Binding-site contacts:
Ligand atom C3 contacts residue YT31 of chain 1.C at 3.3 Å.
Ligand atom O7 contacts residue PHE123 of chain 1.A at 3.3 Å.
Ligand atom O2 contacts residue YT31 of chain 1.C at 2.5 Å.
Ligand atom O4 contacts residue YT31 of chain 1.C at 2.4 Å.
Ligand atom O7 contacts residue GLN54 of chain 1.A at 3.1 Å (h-bond).
Ligand atom C9 contacts residue TYR106 of chain 1.A at 3.4 Å (hydrophobic).
Ligand atom N3 contacts residue YT31 of chain 1.C at 2.6 Å.
Ligand atom C10 contacts residue TYR106 of chain 1.A at 3.4 Å (hydrophobic).
Ligand atom O6 contacts residue YT31 of chain 1.C at 2.3 Å.
Ligand atom C7 contacts residue YT31 of chain 1.C at 3.2 Å.
Ligand atom O8 contacts residue SER136 of chain 1.A at 3.4 Å (h-bond).
Ligand atom S1 contacts residue ARG70 of chain 1.A at 3.4 Å (salt-bridge).
Ligand atom N2 contacts residue YT31 of chain 1.C at 2.6 Å.
Ligand atom C13 contacts residue YT31 of chain 1.C at 3.4 Å.
Ligand atom O9 contacts residue TYR106 of chain 1.A at 2.7 Å (h-bond).
Ligand atom C3 contacts residue GLN54 of chain 1.A at 3.4 Å.
Ligand atom O3 contacts residue THR52 of chain 1.A at 2.7 Å (h-bond).
Ligand atom N1 contacts residue YT31 of chain 1.C at 2.7 Å.
Ligand atom C2 contacts residue YT31 of chain 1.C at 3.3 Å.
Ligand atom C7 contacts residue GLN54 of chain 1.A at 3.4 Å.
Ligand atom C4 contacts residue THR52 of chain 1.A at 3.4 Å.
Ligand atom C7 contacts residue SER136 of chain 1.A at 3.4 Å.
Ligand atom N4 contacts residue TYR78 of chain 1.A at 3.4 Å (h-bond).
Ligand atom O7 contacts residue SER136 of chain 1.A at 2.5 Å (h-bond).
Ligand atom O10 contacts residue YT31 of chain 1.C at 2.5 Å.
Ligand atom O4 contacts residue GLN54 of chain 1.A at 3.3 Å (h-bond).
Ligand atom O8 contacts residue GLN33 of chain 1.A at 3.3 Å (h-bond).
Ligand atom C1 contacts residue YT31 of chain 1.C at 3.2 Å.
Ligand atom O8 contacts residue YT31 of chain 1.C at 2.4 Å.
Ligand atom C3 contacts residue GLN33 of chain 1.A at 3.3 Å.
Ligand atom C4 contacts residue GLN33 of chain 1.A at 3.3 Å.
Ligand atom C20 contacts residue ARG70 of chain 1.A at 3.2 Å.
Ligand atom O3 contacts residue GLN33 of chain 1.A at 3.4 Å (h-bond).
Ligand atom C6 contacts residue YT31 of chain 1.C at 3.4 Å.
Ligand atom O2 contacts residue GLN33 of chain 1.A at 3.0 Å (h-bond).
Ligand atom C5 contacts residue YT31 of chain 1.C at 3.2 Å.
Ligand atom C10 contacts residue YT31 of chain 1.C at 3.4 Å.
Ligand atom C8 contacts residue YT31 of chain 1.C at 3.4 Å.
Ligand atom C9 contacts residue YT31 of chain 1.C at 3.3 Å.
Ligand atom O3 contacts residue GLN54 of chain 1.A at 2.8 Å (h-bond).

Sequence of chain 1.A:
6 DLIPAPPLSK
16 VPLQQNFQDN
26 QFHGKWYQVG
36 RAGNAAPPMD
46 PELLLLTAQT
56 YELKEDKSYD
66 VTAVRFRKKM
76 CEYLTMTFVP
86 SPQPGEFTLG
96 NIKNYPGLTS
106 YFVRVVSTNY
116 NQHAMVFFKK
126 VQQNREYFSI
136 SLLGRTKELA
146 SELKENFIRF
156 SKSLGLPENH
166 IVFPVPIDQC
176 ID

This protein binds this small molecule.
Small molecule (SMILES): O=C(O)CN(CC(=O)O)[C@H](Cc1ccc(NC(=S)NC(CO)(CO)CO)cc1)CN(CC(=O)O)[C@H]1CCCC[C@@H]1N(CC(=O)O)CC(=O)O